Binding-site contacts:
Ligand atom C1 contacts residue GLU107 of chain 1.C at 4.0 Å.
Ligand atom C6 contacts residue ASN139 of chain 1.C at 4.1 Å.
Ligand atom C5 contacts residue ASN140 of chain 1.C at 3.7 Å.
Ligand atom C5 contacts residue GLU107 of chain 1.C at 4.5 Å.
Ligand atom O7 contacts residue ASN140 of chain 1.C at 4.2 Å.
Ligand atom C2 contacts residue ASN140 of chain 1.C at 2.7 Å.
Ligand atom C1 contacts residue ASN140 of chain 1.C at 1.4 Å.
Ligand atom N2 contacts residue ASN140 of chain 1.C at 3.0 Å (h-bond).
Ligand atom O5 contacts residue GLU107 of chain 1.C at 4.1 Å.
Ligand atom C1 contacts residue ASN139 of chain 1.C at 4.4 Å.
Ligand atom O5 contacts residue ASN139 of chain 1.C at 3.6 Å.
Ligand atom C3 contacts residue ASN140 of chain 1.C at 3.9 Å.
Ligand atom C7 contacts residue ASN140 of chain 1.C at 3.8 Å.
Ligand atom C4 contacts residue ASN140 of chain 1.C at 4.3 Å.
Ligand atom O5 contacts residue ASN140 of chain 1.C at 2.5 Å (h-bond).
Ligand atom C5 contacts residue ASN139 of chain 1.C at 4.4 Å.
Ligand atom O6 contacts residue ASN139 of chain 1.C at 4.4 Å.

This small molecule binds to this protein.
Small molecule (SMILES): CC(=O)N[C@@H]1[C@@H](O)[C@H](O)[C@@H](CO)O[C@H]1O

Sequence of chain 1.C:
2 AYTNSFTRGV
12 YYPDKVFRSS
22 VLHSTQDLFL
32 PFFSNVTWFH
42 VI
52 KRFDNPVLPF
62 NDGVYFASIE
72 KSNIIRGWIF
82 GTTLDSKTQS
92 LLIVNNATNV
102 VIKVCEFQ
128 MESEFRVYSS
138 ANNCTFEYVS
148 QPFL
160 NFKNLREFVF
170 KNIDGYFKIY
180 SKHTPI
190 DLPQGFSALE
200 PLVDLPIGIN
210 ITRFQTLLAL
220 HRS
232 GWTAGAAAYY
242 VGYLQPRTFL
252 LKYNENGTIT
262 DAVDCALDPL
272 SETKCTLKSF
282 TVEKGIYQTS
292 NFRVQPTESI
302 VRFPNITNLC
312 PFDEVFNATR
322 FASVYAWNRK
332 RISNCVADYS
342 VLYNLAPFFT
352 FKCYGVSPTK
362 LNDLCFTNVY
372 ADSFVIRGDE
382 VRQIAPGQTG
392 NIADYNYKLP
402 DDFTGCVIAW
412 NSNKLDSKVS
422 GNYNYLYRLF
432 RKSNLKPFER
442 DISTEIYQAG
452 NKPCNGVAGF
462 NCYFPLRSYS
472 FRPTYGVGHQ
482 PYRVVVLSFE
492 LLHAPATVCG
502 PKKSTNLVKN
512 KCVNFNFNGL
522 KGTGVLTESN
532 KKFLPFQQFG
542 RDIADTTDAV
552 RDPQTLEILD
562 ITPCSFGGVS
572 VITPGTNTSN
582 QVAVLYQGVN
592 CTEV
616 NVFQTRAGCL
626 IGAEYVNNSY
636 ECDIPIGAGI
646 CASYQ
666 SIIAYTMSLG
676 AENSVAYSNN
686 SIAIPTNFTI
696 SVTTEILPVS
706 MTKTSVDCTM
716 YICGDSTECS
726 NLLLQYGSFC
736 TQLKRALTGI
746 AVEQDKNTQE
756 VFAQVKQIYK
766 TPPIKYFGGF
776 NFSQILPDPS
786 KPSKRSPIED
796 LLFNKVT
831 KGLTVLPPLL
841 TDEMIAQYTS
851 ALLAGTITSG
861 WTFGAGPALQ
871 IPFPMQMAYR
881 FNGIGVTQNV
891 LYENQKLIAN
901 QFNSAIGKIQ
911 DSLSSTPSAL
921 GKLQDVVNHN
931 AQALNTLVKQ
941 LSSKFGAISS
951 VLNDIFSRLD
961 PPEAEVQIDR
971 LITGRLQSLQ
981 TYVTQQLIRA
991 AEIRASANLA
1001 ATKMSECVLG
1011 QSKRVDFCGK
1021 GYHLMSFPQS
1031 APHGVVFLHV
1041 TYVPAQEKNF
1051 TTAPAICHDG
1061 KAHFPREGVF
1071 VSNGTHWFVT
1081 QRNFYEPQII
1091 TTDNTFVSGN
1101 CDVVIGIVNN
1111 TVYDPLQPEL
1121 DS